Sequence of chain 2.A:
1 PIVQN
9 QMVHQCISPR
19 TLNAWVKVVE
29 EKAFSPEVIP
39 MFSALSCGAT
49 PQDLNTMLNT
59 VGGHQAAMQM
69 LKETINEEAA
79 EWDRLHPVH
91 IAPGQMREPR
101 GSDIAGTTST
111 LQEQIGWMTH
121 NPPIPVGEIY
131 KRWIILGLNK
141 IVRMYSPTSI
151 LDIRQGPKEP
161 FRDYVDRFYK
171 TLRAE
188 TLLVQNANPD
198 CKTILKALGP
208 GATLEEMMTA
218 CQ

A protein and the small-molecule ligand that binds it are described below.
Small molecule (SMILES): O=C1N[C@@H](c2ccc(O)cc2)c2c(-c3ccccc3)n[nH]c21

Binding-site contacts:
Ligand atom CAF contacts residue TYR130 of chain 2.A at 3.9 Å (hydrophobic).
Ligand atom CAG contacts residue ASN57 of chain 2.A at 3.4 Å.
Ligand atom OAA contacts residue THR107 of chain 2.A at 3.6 Å.
Ligand atom NAM contacts residue THR107 of chain 2.A at 2.8 Å (h-bond).
Ligand atom CAH contacts residue ASN74 of chain 2.A at 3.4 Å.
Ligand atom NAM contacts residue ASN53 of chain 2.A at 3.8 Å.
Ligand atom CAD contacts residue LYS70 of chain 2.A at 3.8 Å.
Ligand atom NAL contacts residue ASN53 of chain 2.A at 4.0 Å.
Ligand atom CAP contacts residue ASN74 of chain 2.A at 3.6 Å.
Ligand atom CAT contacts residue ASN53 of chain 2.A at 3.5 Å.
Ligand atom CAO contacts residue ASN53 of chain 2.A at 3.4 Å.
Ligand atom CAH contacts residue EDO1 of chain 2.B at 3.7 Å.
Ligand atom CAF contacts residue LEU56 of chain 2.A at 3.8 Å (hydrophobic).
Ligand atom NAN contacts residue ASN53 of chain 2.A at 3.7 Å.
Ligand atom OAA contacts residue ASN53 of chain 2.A at 3.5 Å (h-bond).
Ligand atom CAS contacts residue ASN57 of chain 2.A at 3.8 Å.
Ligand atom CAS contacts residue ASN53 of chain 2.A at 3.6 Å.
Ligand atom NAN contacts residue ASN57 of chain 2.A at 3.5 Å (h-bond).
Ligand atom CAO contacts residue THR107 of chain 2.A at 3.6 Å.
Ligand atom OAB contacts residue ASN74 of chain 2.A at 3.1 Å (h-bond).
Ligand atom CAC contacts residue LEU69 of chain 2.A at 3.9 Å (hydrophobic).
Ligand atom CAD contacts residue LEU56 of chain 2.A at 3.6 Å (hydrophobic).
Ligand atom CAJ contacts residue ILE73 of chain 2.A at 3.9 Å (hydrophobic).
Ligand atom CAV contacts residue TYR130 of chain 2.A at 3.7 Å (hydrophobic).
Ligand atom OAA contacts residue GLY106 of chain 2.A at 3.9 Å.
Ligand atom CAV contacts residue ASN53 of chain 2.A at 3.7 Å.
Ligand atom CAC contacts residue MET66 of chain 2.A at 3.6 Å (hydrophobic).
Ligand atom CAE contacts residue LYS70 of chain 2.A at 3.9 Å.
Ligand atom CAO contacts residue ALA105 of chain 2.A at 4.0 Å (hydrophobic).
Ligand atom CAD contacts residue ILE73 of chain 2.A at 3.7 Å (hydrophobic).
Ligand atom CAJ contacts residue EDO1 of chain 2.B at 3.7 Å.
Ligand atom CAG contacts residue LYS70 of chain 2.A at 3.7 Å.
Ligand atom NAM contacts residue ALA105 of chain 2.A at 3.4 Å (h-bond).
Ligand atom CAI contacts residue LYS70 of chain 2.A at 3.9 Å.
Ligand atom CAP contacts residue LYS70 of chain 2.A at 3.6 Å.
Ligand atom NAL contacts residue ASN57 of chain 2.A at 2.8 Å (h-bond).
Ligand atom CAU contacts residue ASN53 of chain 2.A at 3.4 Å.
Ligand atom CAC contacts residue LEU56 of chain 2.A at 3.9 Å (hydrophobic).
Ligand atom OAB contacts residue LYS70 of chain 2.A at 3.6 Å.
Ligand atom CAH contacts residue LYS70 of chain 2.A at 3.7 Å.